A small-molecule ligand and the protein it binds are described below.
Small molecule (SMILES): O=C(O)c1ccc(O)c(I)c1

Binding-site contacts:
Ligand atom C4 contacts residue TYR108 of chain 2.J at 4.3 Å (hydrophobic).
Ligand atom C3 contacts residue TYR147 of chain 2.J at 3.8 Å (hydrophobic).
Ligand atom C2 contacts residue TRP149 of chain 2.J at 4.3 Å (hydrophobic).
Ligand atom O4 contacts residue TYR147 of chain 2.J at 2.1 Å (h-bond).
Ligand atom I3 contacts residue HIS162 of chain 2.J at 4.0 Å.
Ligand atom C7 contacts residue TRP149 of chain 2.J at 4.0 Å (hydrophobic).
Ligand atom C5 contacts residue TYR147 of chain 2.J at 2.7 Å (hydrophobic).
Ligand atom O4 contacts residue ARG157 of chain 2.J at 4.2 Å.
Ligand atom O1 contacts residue PRO15 of chain 2.I at 4.0 Å.
Ligand atom O4 contacts residue TYR108 of chain 2.J at 3.2 Å (h-bond).
Ligand atom I3 contacts residue ARG157 of chain 2.J at 3.4 Å.
Ligand atom C2 contacts residue PRO15 of chain 2.I at 3.2 Å (hydrophobic).
Ligand atom I3 contacts residue THR12 of chain 2.I at 4.0 Å.
Ligand atom C4 contacts residue PRO15 of chain 2.I at 4.0 Å (hydrophobic).
Ligand atom C4 contacts residue FE1 of chain 2.CA at 2.9 Å.
Ligand atom C6 contacts residue PRO15 of chain 2.I at 3.6 Å (hydrophobic).
Ligand atom C3 contacts residue PRO15 of chain 2.I at 3.6 Å (hydrophobic).
Ligand atom C5 contacts residue FE1 of chain 2.CA at 3.5 Å.
Ligand atom I3 contacts residue ILE191 of chain 2.J at 3.5 Å.
Ligand atom O2 contacts residue PRO15 of chain 2.I at 3.9 Å.
Ligand atom O4 contacts residue FE1 of chain 2.CA at 1.6 Å.
Ligand atom O2 contacts residue TRP149 of chain 2.J at 3.9 Å.
Ligand atom O4 contacts residue HIS160 of chain 2.J at 3.2 Å (h-bond).
Ligand atom C3 contacts residue GLY14 of chain 2.I at 4.1 Å.
Ligand atom I3 contacts residue GLN177 of chain 2.J at 3.9 Å.
Ligand atom C4 contacts residue HIS162 of chain 2.J at 4.2 Å.
Ligand atom C5 contacts residue PRO15 of chain 2.I at 4.0 Å (hydrophobic).
Ligand atom C1 contacts residue TYR147 of chain 2.J at 4.3 Å (hydrophobic).
Ligand atom C6 contacts residue TYR16 of chain 2.I at 3.6 Å (hydrophobic).
Ligand atom C5 contacts residue TYR16 of chain 2.I at 3.6 Å (hydrophobic).
Ligand atom C5 contacts residue TYR108 of chain 2.J at 4.0 Å (hydrophobic).
Ligand atom C6 contacts residue TYR147 of chain 2.J at 3.4 Å (hydrophobic).
Ligand atom O1 contacts residue TRP149 of chain 2.J at 3.5 Å.
Ligand atom O4 contacts residue HIS162 of chain 2.J at 2.9 Å (h-bond).
Ligand atom C7 contacts residue PRO15 of chain 2.I at 3.5 Å (hydrophobic).
Ligand atom C1 contacts residue TRP149 of chain 2.J at 4.3 Å (hydrophobic).
Ligand atom C1 contacts residue PRO15 of chain 2.I at 3.3 Å (hydrophobic).
Ligand atom I3 contacts residue GLY14 of chain 2.I at 3.8 Å.
Ligand atom C4 contacts residue TYR147 of chain 2.J at 2.6 Å (hydrophobic).
Ligand atom C3 contacts residue FE1 of chain 2.CA at 4.0 Å.

Sequence of chain 2.I:
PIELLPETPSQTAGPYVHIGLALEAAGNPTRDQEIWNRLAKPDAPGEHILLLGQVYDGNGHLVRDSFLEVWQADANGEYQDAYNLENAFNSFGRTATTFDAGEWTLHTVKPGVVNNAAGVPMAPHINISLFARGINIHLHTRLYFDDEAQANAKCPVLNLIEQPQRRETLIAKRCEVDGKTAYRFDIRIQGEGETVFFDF

Sequence of chain 2.J:
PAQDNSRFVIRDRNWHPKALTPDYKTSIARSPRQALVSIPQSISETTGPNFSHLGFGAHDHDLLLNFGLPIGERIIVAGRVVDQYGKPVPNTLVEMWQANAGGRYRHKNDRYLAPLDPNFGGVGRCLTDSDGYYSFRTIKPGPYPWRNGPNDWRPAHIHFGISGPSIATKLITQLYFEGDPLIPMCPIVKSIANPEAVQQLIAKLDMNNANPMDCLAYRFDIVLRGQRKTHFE